Binding-site contacts:
Ligand atom C8 contacts residue ALA453 of chain 3.A at 3.8 Å (hydrophobic).
Ligand atom C3 contacts residue ASN477 of chain 3.A at 3.8 Å.
Ligand atom O7 contacts residue ALA452 of chain 3.A at 3.9 Å.
Ligand atom C4 contacts residue ASN477 of chain 3.A at 4.2 Å.
Ligand atom C8 contacts residue ALA452 of chain 3.A at 3.8 Å (hydrophobic).
Ligand atom O7 contacts residue ASN477 of chain 3.A at 3.4 Å (h-bond).
Ligand atom C8 contacts residue TYR475 of chain 3.A at 3.6 Å (hydrophobic).
Ligand atom N2 contacts residue ASN477 of chain 3.A at 2.9 Å (h-bond).
Ligand atom O5 contacts residue ASN477 of chain 3.A at 2.3 Å (h-bond).
Ligand atom C7 contacts residue ALA452 of chain 3.A at 4.3 Å (hydrophobic).
Ligand atom O7 contacts residue GLY451 of chain 3.A at 3.4 Å.
Ligand atom C8 contacts residue GLY451 of chain 3.A at 4.1 Å.
Ligand atom C7 contacts residue ASN477 of chain 3.A at 3.4 Å.
Ligand atom C7 contacts residue GLY451 of chain 3.A at 4.2 Å.
Ligand atom C2 contacts residue ASN477 of chain 3.A at 2.4 Å.
Ligand atom C5 contacts residue ASN477 of chain 3.A at 3.6 Å.
Ligand atom C1 contacts residue ASN477 of chain 3.A at 1.4 Å.

The small molecule below binds the protein below.
Small molecule (SMILES): CC(=O)N[C@H]1[C@H](O[C@H]2[C@H](O)[C@@H](NC(C)=O)CO[C@@H]2CO)O[C@H](CO)[C@@H](O)[C@@H]1O

Sequence of chain 3.A:
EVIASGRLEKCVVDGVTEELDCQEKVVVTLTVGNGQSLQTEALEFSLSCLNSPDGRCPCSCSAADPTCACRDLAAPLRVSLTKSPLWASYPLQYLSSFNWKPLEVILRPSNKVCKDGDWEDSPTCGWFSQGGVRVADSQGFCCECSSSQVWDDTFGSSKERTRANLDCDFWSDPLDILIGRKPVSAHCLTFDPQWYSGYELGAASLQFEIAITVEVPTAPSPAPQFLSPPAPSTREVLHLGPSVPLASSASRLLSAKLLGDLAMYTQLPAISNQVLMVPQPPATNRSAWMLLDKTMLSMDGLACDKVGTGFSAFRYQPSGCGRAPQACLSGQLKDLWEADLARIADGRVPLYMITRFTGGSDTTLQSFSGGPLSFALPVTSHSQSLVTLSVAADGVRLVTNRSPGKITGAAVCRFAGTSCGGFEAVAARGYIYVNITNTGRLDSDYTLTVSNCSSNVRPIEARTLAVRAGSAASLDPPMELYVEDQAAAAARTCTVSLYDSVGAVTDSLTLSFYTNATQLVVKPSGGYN